Binding-site contacts:
Ligand atom CBH contacts residue TYR101 of chain 1.A at 3.2 Å (hydrophobic).
Ligand atom CAF contacts residue GLY72 of chain 1.A at 3.5 Å.
Ligand atom C contacts residue TYR101 of chain 1.A at 3.7 Å (hydrophobic).
Ligand atom CAK contacts residue GLY72 of chain 1.A at 3.3 Å.
Ligand atom CBE contacts residue TYR45 of chain 1.A at 3.5 Å (hydrophobic).
Ligand atom CLBQ contacts residue LYS48 of chain 1.A at 3.2 Å.
Ligand atom CBE contacts residue PHE65 of chain 1.A at 3.7 Å (hydrophobic).
Ligand atom OAU contacts residue GLN73 of chain 1.A at 3.3 Å (h-bond).
Ligand atom CAQ contacts residue GLN73 of chain 1.A at 3.8 Å.
Ligand atom CAQ contacts residue PHE65 of chain 1.A at 3.6 Å (hydrophobic).
Ligand atom CAP contacts residue GLN73 of chain 1.A at 3.2 Å.
Ligand atom CLBQ contacts residue LEU116 of chain 1.A at 3.8 Å.
Ligand atom OAH contacts residue VAL74 of chain 1.A at 3.6 Å (h-bond).
Ligand atom O contacts residue VAL74 of chain 1.A at 3.3 Å.
Ligand atom O contacts residue ILE75 of chain 1.A at 2.9 Å (h-bond).
Ligand atom CBO contacts residue ASP56 of chain 1.A at 3.7 Å.
Ligand atom CB contacts residue TRP78 of chain 1.A at 3.4 Å (hydrophobic).
Ligand atom CAJ contacts residue ALA100 of chain 1.A at 3.7 Å (hydrophobic).
Ligand atom CAK contacts residue VAL74 of chain 1.A at 3.2 Å (hydrophobic).
Ligand atom OAU contacts residue PHE65 of chain 1.A at 3.7 Å.
Ligand atom CBP contacts residue ASP56 of chain 1.A at 3.6 Å.
Ligand atom CAL contacts residue TYR101 of chain 1.A at 3.4 Å (hydrophobic).
Ligand atom CAE contacts residue GLN73 of chain 1.A at 3.4 Å.
Ligand atom CAR contacts residue PHE65 of chain 1.A at 3.5 Å (hydrophobic).
Ligand atom CBF contacts residue TYR45 of chain 1.A at 3.5 Å (hydrophobic).
Ligand atom CAB contacts residue ILE75 of chain 1.A at 3.8 Å (hydrophobic).
Ligand atom OAN contacts residue TYR101 of chain 1.A at 3.1 Å (h-bond).
Ligand atom CAF contacts residue VAL74 of chain 1.A at 3.5 Å (hydrophobic).
Ligand atom CBD contacts residue TRP78 of chain 1.A at 3.6 Å (hydrophobic).
Ligand atom CBL contacts residue TYR101 of chain 1.A at 3.8 Å (hydrophobic).
Ligand atom CLBQ contacts residue LEU49 of chain 1.A at 3.4 Å.
Ligand atom OBI contacts residue PHE118 of chain 1.A at 3.7 Å.
Ligand atom CAV contacts residue PHE65 of chain 1.A at 3.8 Å (hydrophobic).
Ligand atom OBI contacts residue TYR101 of chain 1.A at 2.6 Å (h-bond).
Ligand atom CAF contacts residue GLN73 of chain 1.A at 3.7 Å.
Ligand atom OAI contacts residue ILE75 of chain 1.A at 3.7 Å.
Ligand atom CBK contacts residue PHE118 of chain 1.A at 3.8 Å (hydrophobic).
Ligand atom CAA contacts residue VAL74 of chain 1.A at 3.7 Å (hydrophobic).
Ligand atom CBO contacts residue GLY47 of chain 1.A at 3.6 Å.
Ligand atom CBD contacts residue PHE65 of chain 1.A at 3.6 Å (hydrophobic).

A protein and the small-molecule ligand that binds it are described below.
Small molecule (SMILES): CC[C@@H](C(=O)N1CCCC[C@H]1C(=O)O[C@H](CCc1ccc(OC)c(OC)c1)c1cccc(OCC(=O)O)c1)c1ccc(Cl)s1

Sequence of chain 1.A:
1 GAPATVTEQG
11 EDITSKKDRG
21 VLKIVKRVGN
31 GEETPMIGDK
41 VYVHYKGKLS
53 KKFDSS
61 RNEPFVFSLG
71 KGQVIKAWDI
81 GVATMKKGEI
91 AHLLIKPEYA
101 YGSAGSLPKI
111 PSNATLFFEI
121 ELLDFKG